Binding-site contacts:
Ligand atom C4' contacts residue ASN115 of chain 1.A at 3.8 Å.
Ligand atom C4 contacts residue MET107 of chain 1.A at 3.8 Å (hydrophobic).
Ligand atom O1A contacts residue PHE149 of chain 1.A at 2.9 Å (h-bond).
Ligand atom PB contacts residue MG1 of chain 1.D at 3.1 Å.
Ligand atom PA contacts residue ASN63 of chain 1.A at 3.8 Å.
Ligand atom PG contacts residue ARG121 of chain 1.A at 3.9 Å.
Ligand atom N3B contacts residue MG1 of chain 1.D at 3.7 Å.
Ligand atom C6 contacts residue THR195 of chain 1.A at 3.9 Å.
Ligand atom O2' contacts residue ASN115 of chain 1.A at 3.1 Å (h-bond).
Ligand atom O2A contacts residue MG1 of chain 1.D at 2.0 Å.
Ligand atom O2A contacts residue PHE149 of chain 1.A at 3.5 Å (h-bond).
Ligand atom C1' contacts residue ASN115 of chain 1.A at 3.7 Å.
Ligand atom O3A contacts residue ARG121 of chain 1.A at 3.2 Å.
Ligand atom O1B contacts residue MG1 of chain 1.D at 2.1 Å.
Ligand atom PA contacts residue PHE149 of chain 1.A at 3.6 Å.
Ligand atom O3G contacts residue MG1 of chain 1.D at 3.9 Å.
Ligand atom O5' contacts residue ASN63 of chain 1.A at 3.7 Å.
Ligand atom N1 contacts residue ALA67 of chain 1.A at 3.4 Å.
Ligand atom C8 contacts residue ASN63 of chain 1.A at 3.7 Å.
Ligand atom O2A contacts residue ASN63 of chain 1.A at 2.8 Å (h-bond).
Ligand atom O1A contacts residue GLY148 of chain 1.A at 3.6 Å.
Ligand atom N3 contacts residue MET107 of chain 1.A at 3.6 Å.
Ligand atom O1G contacts residue MG1 of chain 1.D at 2.0 Å.
Ligand atom O3A contacts residue MG1 of chain 1.D at 3.4 Å.
Ligand atom PA contacts residue MG1 of chain 1.D at 3.2 Å.
Ligand atom N7 contacts residue ASN63 of chain 1.A at 3.4 Å.
Ligand atom O1A contacts residue ARG121 of chain 1.A at 3.7 Å.
Ligand atom C5' contacts residue ASN115 of chain 1.A at 3.9 Å.
Ligand atom O2G contacts residue ARG121 of chain 1.A at 3.2 Å (salt-bridge).
Ligand atom O4' contacts residue LEU116 of chain 1.A at 3.8 Å.
Ligand atom N6 contacts residue THR195 of chain 1.A at 3.7 Å.
Ligand atom N1 contacts residue THR195 of chain 1.A at 3.3 Å (h-bond).
Ligand atom PG contacts residue MG1 of chain 1.D at 3.3 Å.
Ligand atom N3B contacts residue ARG121 of chain 1.A at 3.7 Å.
Ligand atom O1B contacts residue ASN63 of chain 1.A at 2.9 Å (h-bond).
Ligand atom C2 contacts residue ALA67 of chain 1.A at 3.8 Å (hydrophobic).
Ligand atom O2A contacts residue GLY148 of chain 1.A at 3.7 Å.
Ligand atom O4' contacts residue ASN115 of chain 1.A at 3.6 Å (h-bond).
Ligand atom C6 contacts residue ASP102 of chain 1.A at 3.8 Å.
Ligand atom N6 contacts residue ASP102 of chain 1.A at 2.8 Å (salt-bridge).

Sequence of chain 1.A:
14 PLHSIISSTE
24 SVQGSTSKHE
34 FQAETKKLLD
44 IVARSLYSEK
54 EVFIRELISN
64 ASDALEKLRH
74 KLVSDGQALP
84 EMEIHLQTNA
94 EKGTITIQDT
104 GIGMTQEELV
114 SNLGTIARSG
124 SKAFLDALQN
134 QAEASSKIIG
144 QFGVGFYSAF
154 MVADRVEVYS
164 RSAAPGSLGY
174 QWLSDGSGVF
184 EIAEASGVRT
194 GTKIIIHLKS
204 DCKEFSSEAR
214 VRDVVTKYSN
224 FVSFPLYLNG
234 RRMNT

The small molecule below binds the protein below.
Small molecule (SMILES): Nc1ncnc2c1ncn2[C@@H]1O[C@H](CO[P](=O)(O)O[P](=O)(O)NP(=O)(O)O)[C@@H](O)[C@H]1O